Sequence of chain 1.D:
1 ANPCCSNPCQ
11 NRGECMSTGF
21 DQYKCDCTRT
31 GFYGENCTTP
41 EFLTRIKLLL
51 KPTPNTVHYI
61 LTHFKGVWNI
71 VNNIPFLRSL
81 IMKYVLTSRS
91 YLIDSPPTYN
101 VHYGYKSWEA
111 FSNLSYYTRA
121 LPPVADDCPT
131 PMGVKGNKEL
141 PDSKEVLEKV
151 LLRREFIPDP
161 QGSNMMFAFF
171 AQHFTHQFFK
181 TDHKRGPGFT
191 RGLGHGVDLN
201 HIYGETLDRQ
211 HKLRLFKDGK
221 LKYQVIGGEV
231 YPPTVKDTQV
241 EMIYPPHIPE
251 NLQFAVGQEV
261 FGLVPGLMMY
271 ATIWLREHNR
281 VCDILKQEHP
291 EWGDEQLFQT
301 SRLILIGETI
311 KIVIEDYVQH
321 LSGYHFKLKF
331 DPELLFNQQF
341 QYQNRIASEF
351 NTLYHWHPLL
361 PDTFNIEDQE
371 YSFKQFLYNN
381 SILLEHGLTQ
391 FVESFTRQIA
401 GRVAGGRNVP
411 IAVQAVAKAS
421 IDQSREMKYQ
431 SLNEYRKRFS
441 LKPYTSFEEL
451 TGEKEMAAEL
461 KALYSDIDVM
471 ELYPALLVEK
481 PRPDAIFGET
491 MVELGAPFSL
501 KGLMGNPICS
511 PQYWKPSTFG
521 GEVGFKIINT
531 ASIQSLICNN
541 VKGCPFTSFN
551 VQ

Binding-site contacts:
Ligand atom C1 contacts residue ASN113 of chain 1.D at 1.5 Å.
Ligand atom C6 contacts residue TYR116 of chain 1.D at 3.7 Å (hydrophobic).
Ligand atom O7 contacts residue ASN113 of chain 1.D at 3.8 Å.
Ligand atom C2 contacts residue LEU207 of chain 1.C at 4.0 Å (hydrophobic).
Ligand atom C4 contacts residue ASN113 of chain 1.D at 4.2 Å.
Ligand atom C4 contacts residue LEU207 of chain 1.C at 4.0 Å (hydrophobic).
Ligand atom C1 contacts residue LEU207 of chain 1.C at 4.4 Å (hydrophobic).
Ligand atom C3 contacts residue ASN113 of chain 1.D at 3.8 Å.
Ligand atom C5 contacts residue TYR116 of chain 1.D at 4.1 Å (hydrophobic).
Ligand atom O5 contacts residue ASN113 of chain 1.D at 2.4 Å (h-bond).
Ligand atom C1 contacts residue TYR116 of chain 1.D at 3.6 Å (hydrophobic).
Ligand atom C4 contacts residue ARG185 of chain 1.D at 3.7 Å.
Ligand atom C7 contacts residue ASN113 of chain 1.D at 3.5 Å.
Ligand atom C2 contacts residue SER115 of chain 1.D at 4.2 Å.
Ligand atom C1 contacts residue GLU109 of chain 1.D at 3.8 Å.
Ligand atom C3 contacts residue ARG185 of chain 1.D at 3.5 Å.
Ligand atom C3 contacts residue LEU207 of chain 1.C at 4.5 Å (hydrophobic).
Ligand atom C2 contacts residue GLU109 of chain 1.D at 4.5 Å.
Ligand atom N2 contacts residue SER115 of chain 1.D at 3.4 Å (h-bond).
Ligand atom O5 contacts residue TYR116 of chain 1.D at 3.1 Å.
Ligand atom C7 contacts residue SER115 of chain 1.D at 4.3 Å.
Ligand atom C5 contacts residue ASN113 of chain 1.D at 3.7 Å.
Ligand atom O6 contacts residue TYR116 of chain 1.D at 3.2 Å (h-bond).
Ligand atom O7 contacts residue LEU207 of chain 1.C at 4.2 Å.
Ligand atom C8 contacts residue SER115 of chain 1.D at 4.2 Å.
Ligand atom N2 contacts residue ASN113 of chain 1.D at 2.9 Å (h-bond).
Ligand atom C8 contacts residue ASN113 of chain 1.D at 3.9 Å.
Ligand atom O3 contacts residue ARG185 of chain 1.D at 3.8 Å.
Ligand atom C2 contacts residue ASN113 of chain 1.D at 2.4 Å.
Ligand atom C5 contacts residue LEU207 of chain 1.C at 4.5 Å (hydrophobic).
Ligand atom O5 contacts residue LEU207 of chain 1.C at 4.0 Å.
Ligand atom O6 contacts residue GLU109 of chain 1.D at 4.4 Å.
Ligand atom O5 contacts residue GLU109 of chain 1.D at 3.7 Å.
Ligand atom O6 contacts residue LEU207 of chain 1.C at 3.9 Å.
Ligand atom C1 contacts residue SER115 of chain 1.D at 3.9 Å.
Ligand atom C5 contacts residue ARG185 of chain 1.D at 4.1 Å.
Ligand atom O4 contacts residue ARG185 of chain 1.D at 3.1 Å (salt-bridge).

A protein and the small-molecule ligand that binds it are described below.
Small molecule (SMILES): CC(=O)N[C@@H]1[C@@H](O)[C@H](O)[C@@H](CO)O[C@H]1O

Sequence of chain 1.C:
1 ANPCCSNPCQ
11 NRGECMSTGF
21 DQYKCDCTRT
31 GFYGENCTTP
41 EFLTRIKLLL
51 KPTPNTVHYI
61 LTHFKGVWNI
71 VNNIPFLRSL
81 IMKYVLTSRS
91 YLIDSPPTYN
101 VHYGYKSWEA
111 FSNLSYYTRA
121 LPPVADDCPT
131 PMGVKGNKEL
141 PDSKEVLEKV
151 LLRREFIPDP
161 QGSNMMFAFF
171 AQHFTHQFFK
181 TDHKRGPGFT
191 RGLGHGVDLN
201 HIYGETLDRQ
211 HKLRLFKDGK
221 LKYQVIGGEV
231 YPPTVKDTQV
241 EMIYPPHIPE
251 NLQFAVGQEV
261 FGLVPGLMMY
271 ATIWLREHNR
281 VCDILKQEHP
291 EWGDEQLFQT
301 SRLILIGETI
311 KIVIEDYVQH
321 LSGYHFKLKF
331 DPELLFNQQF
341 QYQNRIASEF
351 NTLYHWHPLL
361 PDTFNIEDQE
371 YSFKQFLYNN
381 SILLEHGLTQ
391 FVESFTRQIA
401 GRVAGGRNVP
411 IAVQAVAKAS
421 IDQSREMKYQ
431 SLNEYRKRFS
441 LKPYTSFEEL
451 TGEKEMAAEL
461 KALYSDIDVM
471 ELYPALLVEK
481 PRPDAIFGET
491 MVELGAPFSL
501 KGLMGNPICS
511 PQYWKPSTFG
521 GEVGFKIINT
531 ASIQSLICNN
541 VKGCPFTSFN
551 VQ